A protein and the small-molecule ligand that binds it are described below.
Small molecule (SMILES): Cc1cn([C@H]2C[C@H](OP(=O)(O)O)[C@@H](COP(=O)(O)O)O2)c(=O)[nH]c1=O

Binding-site contacts:
Ligand atom O2 contacts residue TYR109 of chain 1.A at 3.9 Å.
Ligand atom O1P contacts residue TYR79 of chain 1.A at 2.8 Å (h-bond).
Ligand atom P2 contacts residue ARG81 of chain 1.A at 3.9 Å.
Ligand atom P2 contacts residue ARG35 of chain 1.A at 3.6 Å.
Ligand atom P1 contacts residue LYS78 of chain 1.A at 3.7 Å.
Ligand atom O5' contacts residue ARG81 of chain 1.A at 3.0 Å (salt-bridge).
Ligand atom C6 contacts residue ARG81 of chain 1.A at 4.0 Å.
Ligand atom O5P contacts residue ARG35 of chain 1.A at 2.9 Å (salt-bridge).
Ligand atom O4 contacts residue LEU83 of chain 1.A at 3.6 Å.
Ligand atom O2P contacts residue TYR79 of chain 1.A at 3.3 Å (h-bond).
Ligand atom O6P contacts residue GLU43 of chain 1.A at 4.0 Å.
Ligand atom C2 contacts residue TYR109 of chain 1.A at 3.9 Å (hydrophobic).
Ligand atom C3' contacts residue TYR107 of chain 1.A at 4.0 Å (hydrophobic).
Ligand atom C2' contacts residue TYR109 of chain 1.A at 3.5 Å (hydrophobic).
Ligand atom O4 contacts residue LEU37 of chain 1.A at 3.9 Å.
Ligand atom C5M contacts residue ARG35 of chain 1.A at 3.7 Å.
Ligand atom C5M contacts residue TYR107 of chain 1.A at 3.7 Å (hydrophobic).
Ligand atom O4P contacts residue ASP40 of chain 1.A at 3.4 Å (salt-bridge).
Ligand atom O4' contacts residue ARG81 of chain 1.A at 3.1 Å (salt-bridge).
Ligand atom O4P contacts residue CA1 of chain 1.C at 3.2 Å.
Ligand atom O4' contacts residue TYR79 of chain 1.A at 4.0 Å.
Ligand atom C2 contacts residue ASP77 of chain 1.A at 4.0 Å.
Ligand atom O3' contacts residue LYS78 of chain 1.A at 3.3 Å.
Ligand atom O4P contacts residue TYR107 of chain 1.A at 4.0 Å.
Ligand atom O5P contacts residue ARG81 of chain 1.A at 2.8 Å (salt-bridge).
Ligand atom C4 contacts residue LEU83 of chain 1.A at 3.7 Å (hydrophobic).
Ligand atom O4 contacts residue TYR109 of chain 1.A at 3.9 Å.
Ligand atom O2P contacts residue LYS78 of chain 1.A at 2.5 Å (salt-bridge).
Ligand atom C5 contacts residue TYR107 of chain 1.A at 4.0 Å (hydrophobic).
Ligand atom O5' contacts residue ARG35 of chain 1.A at 3.7 Å.
Ligand atom C5' contacts residue TYR107 of chain 1.A at 3.6 Å (hydrophobic).
Ligand atom C2' contacts residue TYR107 of chain 1.A at 3.7 Å (hydrophobic).
Ligand atom C4' contacts residue ARG81 of chain 1.A at 3.9 Å.
Ligand atom P1 contacts residue TYR79 of chain 1.A at 3.7 Å.
Ligand atom O4P contacts residue ARG35 of chain 1.A at 2.9 Å (salt-bridge).
Ligand atom C4 contacts residue TYR109 of chain 1.A at 3.7 Å (hydrophobic).
Ligand atom N3 contacts residue LEU83 of chain 1.A at 3.9 Å.
Ligand atom C5 contacts residue LEU83 of chain 1.A at 4.0 Å (hydrophobic).
Ligand atom N3 contacts residue TYR109 of chain 1.A at 3.4 Å.
Ligand atom O2 contacts residue ASP77 of chain 1.A at 3.9 Å.

Sequence of chain 1.A:
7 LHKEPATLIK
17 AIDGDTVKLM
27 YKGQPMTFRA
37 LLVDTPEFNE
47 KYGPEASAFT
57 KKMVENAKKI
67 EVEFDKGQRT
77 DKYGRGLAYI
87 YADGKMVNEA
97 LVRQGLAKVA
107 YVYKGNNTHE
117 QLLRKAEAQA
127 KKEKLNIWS